Sequence of chain 1.A:
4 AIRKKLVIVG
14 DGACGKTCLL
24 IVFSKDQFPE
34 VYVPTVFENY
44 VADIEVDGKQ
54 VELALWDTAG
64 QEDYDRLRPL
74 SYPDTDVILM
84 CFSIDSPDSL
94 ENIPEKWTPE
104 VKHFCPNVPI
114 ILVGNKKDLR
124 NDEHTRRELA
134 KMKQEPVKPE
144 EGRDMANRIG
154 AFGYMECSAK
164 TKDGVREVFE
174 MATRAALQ

Sequence of chain 1.B:
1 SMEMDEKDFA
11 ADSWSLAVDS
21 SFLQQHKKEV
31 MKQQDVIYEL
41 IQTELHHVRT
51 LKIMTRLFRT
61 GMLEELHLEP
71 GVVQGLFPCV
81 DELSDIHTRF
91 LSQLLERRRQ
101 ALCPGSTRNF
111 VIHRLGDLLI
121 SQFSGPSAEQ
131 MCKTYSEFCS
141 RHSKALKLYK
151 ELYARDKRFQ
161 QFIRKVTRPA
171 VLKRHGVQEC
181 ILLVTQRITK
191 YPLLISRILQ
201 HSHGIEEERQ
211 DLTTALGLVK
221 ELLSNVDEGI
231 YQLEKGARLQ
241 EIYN

The small molecule below binds the protein below.
Small molecule (SMILES): Fc1ccc(-c2ccn[nH]2)nc1

Binding-site contacts:
Ligand atom C10 contacts residue LEU193 of chain 1.B at 3.9 Å (hydrophobic).
Ligand atom C07 contacts residue THR38 of chain 1.A at 4.2 Å.
Ligand atom C09 contacts residue ARG197 of chain 1.B at 3.8 Å.
Ligand atom N12 contacts residue THR38 of chain 1.A at 3.7 Å.
Ligand atom N12 contacts residue ARG197 of chain 1.B at 4.0 Å.
Ligand atom C05 contacts residue ARG197 of chain 1.B at 3.6 Å.
Ligand atom C08 contacts residue ARG197 of chain 1.B at 3.8 Å.
Ligand atom N06 contacts residue THR38 of chain 1.A at 3.9 Å.
Ligand atom C04 contacts residue GLN200 of chain 1.B at 4.1 Å.
Ligand atom C03 contacts residue ARG197 of chain 1.B at 3.5 Å.
Ligand atom C07 contacts residue ARG197 of chain 1.B at 3.8 Å.
Ligand atom F01 contacts residue VAL36 of chain 1.A at 4.4 Å.
Ligand atom N12 contacts residue LEU193 of chain 1.B at 3.5 Å (h-bond).
Ligand atom N06 contacts residue ARG197 of chain 1.B at 3.8 Å.
Ligand atom N11 contacts residue LEU193 of chain 1.B at 3.0 Å (h-bond).
Ligand atom C08 contacts residue LEU193 of chain 1.B at 4.4 Å (hydrophobic).
Ligand atom N11 contacts residue SER196 of chain 1.B at 3.8 Å.
Ligand atom C09 contacts residue GLN200 of chain 1.B at 4.0 Å.
Ligand atom C10 contacts residue ARG197 of chain 1.B at 3.7 Å.
Ligand atom F01 contacts residue ARG197 of chain 1.B at 3.5 Å.
Ligand atom C02 contacts residue ARG197 of chain 1.B at 3.5 Å.
Ligand atom C03 contacts residue GLN200 of chain 1.B at 4.4 Å.
Ligand atom C04 contacts residue ARG197 of chain 1.B at 3.7 Å.
Ligand atom C08 contacts residue THR38 of chain 1.A at 4.4 Å.
Ligand atom C10 contacts residue SER196 of chain 1.B at 3.5 Å.
Ligand atom N11 contacts residue ARG197 of chain 1.B at 4.0 Å.